Binding-site contacts:
Ligand atom O7 contacts residue TYR231 of chain 1.A at 3.4 Å.
Ligand atom O2 contacts residue NA1 of chain 1.K at 2.5 Å (h-bond).
Ligand atom O4 contacts residue HIS99 of chain 1.A at 2.7 Å (h-bond).
Ligand atom O4 contacts residue GLY315 of chain 1.A at 3.3 Å.
Ligand atom C4 contacts residue PRO356 of chain 1.A at 3.2 Å (hydrophobic).
Ligand atom O4 contacts residue HIS284 of chain 1.A at 2.6 Å (h-bond).
Ligand atom C2 contacts residue GLU287 of chain 1.A at 3.4 Å.
Ligand atom O7 contacts residue TRP195 of chain 1.A at 3.0 Å (h-bond).
Ligand atom N2 contacts residue GLU287 of chain 1.A at 2.8 Å (salt-bridge).
Ligand atom C3 contacts residue ASN233 of chain 1.A at 3.4 Å.
Ligand atom O3 contacts residue GLY355 of chain 1.A at 3.3 Å.
Ligand atom O3 contacts residue ASN202 of chain 1.A at 2.6 Å (h-bond).
Ligand atom O3 contacts residue TRP201 of chain 1.A at 3.4 Å (h-bond).
Ligand atom O2 contacts residue TYR231 of chain 1.A at 2.9 Å (h-bond).
Ligand atom O6 contacts residue LEU169 of chain 1.A at 3.4 Å.
Ligand atom O6 contacts residue ASP317 of chain 1.A at 2.8 Å (salt-bridge).
Ligand atom C2 contacts residue NA1 of chain 1.K at 3.3 Å.
Ligand atom O6 contacts residue TRP195 of chain 1.A at 3.2 Å.
Ligand atom C6 contacts residue ASP317 of chain 1.A at 3.4 Å.
Ligand atom C4 contacts residue HIS99 of chain 1.A at 3.4 Å.
Ligand atom O4 contacts residue GLY355 of chain 1.A at 2.9 Å (h-bond).
Ligand atom O4 contacts residue ASN358 of chain 1.A at 2.9 Å (h-bond).
Ligand atom C2 contacts residue PRO356 of chain 1.A at 3.5 Å (hydrophobic).
Ligand atom O6 contacts residue TYR280 of chain 1.A at 3.4 Å.
Ligand atom O5 contacts residue HIS284 of chain 1.A at 3.5 Å.
Ligand atom O4 contacts residue LEU314 of chain 1.A at 3.5 Å (h-bond).
Ligand atom O4 contacts residue GLN129 of chain 1.A at 3.1 Å (h-bond).
Ligand atom C3 contacts residue PRO356 of chain 1.A at 3.3 Å (hydrophobic).
Ligand atom C1 contacts residue ASN358 of chain 1.A at 3.2 Å.
Ligand atom C3 contacts residue ASN202 of chain 1.A at 3.3 Å.
Ligand atom O5 contacts residue TRP195 of chain 1.A at 3.6 Å.
Ligand atom O3 contacts residue PRO356 of chain 1.A at 2.8 Å (h-bond).
Ligand atom O5 contacts residue TYR280 of chain 1.A at 3.5 Å.
Ligand atom C3 contacts residue GLU287 of chain 1.A at 3.5 Å.
Ligand atom O3 contacts residue GLY98 of chain 1.A at 3.5 Å (h-bond).
Ligand atom O3 contacts residue NA1 of chain 1.K at 2.4 Å (h-bond).
Ligand atom C4 contacts residue GLY355 of chain 1.A at 3.4 Å.
Ligand atom C3 contacts residue NA1 of chain 1.K at 3.4 Å.
Ligand atom C4 contacts residue HIS284 of chain 1.A at 3.4 Å.
Ligand atom O4 contacts residue ASN233 of chain 1.A at 2.8 Å (h-bond).

A small-molecule ligand and the protein it binds are described below.
Small molecule (SMILES): CC(=O)N[C@@H]1[C@@H](O[C@H]2O[C@H](CO)[C@H](O[C@H]3O[C@H](CO[C@@H]4O[C@@H](C)[C@H](O)[C@@H](O)[C@H]4O)[C@@H](O)[C@H](O)[C@H]3O)[C@H](O[C@@H]3O[C@H](CO)[C@@H](O)[C@H](O)[C@H]3NC(C)=O)[C@H]2O)[C@H](O)[C@@H](CO[C@H]2O[C@H](CO)[C@@H](O)[C@H](O)[C@H]2O)O[C@@H]1O

Sequence of chain 1.A:
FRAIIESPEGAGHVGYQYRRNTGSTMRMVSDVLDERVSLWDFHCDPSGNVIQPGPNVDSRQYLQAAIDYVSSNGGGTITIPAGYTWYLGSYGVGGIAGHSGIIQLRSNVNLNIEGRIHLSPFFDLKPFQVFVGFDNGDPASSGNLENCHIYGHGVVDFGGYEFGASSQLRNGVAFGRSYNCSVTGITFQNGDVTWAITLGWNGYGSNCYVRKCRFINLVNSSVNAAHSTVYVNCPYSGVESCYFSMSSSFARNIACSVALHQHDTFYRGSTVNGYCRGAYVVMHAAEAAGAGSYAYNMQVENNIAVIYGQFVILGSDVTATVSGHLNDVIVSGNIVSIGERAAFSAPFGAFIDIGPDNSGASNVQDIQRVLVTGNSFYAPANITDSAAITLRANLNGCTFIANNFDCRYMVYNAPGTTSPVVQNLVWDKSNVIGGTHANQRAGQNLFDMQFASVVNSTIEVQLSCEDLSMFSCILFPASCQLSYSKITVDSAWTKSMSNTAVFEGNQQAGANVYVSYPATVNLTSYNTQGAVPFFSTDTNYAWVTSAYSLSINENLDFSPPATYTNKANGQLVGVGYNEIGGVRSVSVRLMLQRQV